Binding-site contacts:
Ligand atom CA contacts residue GLN45 of chain 1.A at 3.7 Å.
Ligand atom CD contacts residue SO41 of chain 1.E at 3.0 Å.
Ligand atom O contacts residue THR15 of chain 1.A at 3.2 Å.
Ligand atom CA contacts residue VAL37 of chain 1.A at 3.6 Å (hydrophobic).
Ligand atom CD1 contacts residue THR40 of chain 1.A at 3.2 Å.
Ligand atom C contacts residue GLN45 of chain 1.A at 3.8 Å.
Ligand atom CG contacts residue ALA41 of chain 1.A at 3.3 Å (hydrophobic).
Ligand atom CA contacts residue SO41 of chain 1.E at 3.7 Å.
Ligand atom CA contacts residue SER39 of chain 1.A at 3.5 Å.
Ligand atom CZ contacts residue ARG79 of chain 1.A at 3.3 Å.
Ligand atom NE contacts residue GLU42 of chain 1.A at 3.6 Å.
Ligand atom O contacts residue MET16 of chain 1.A at 2.8 Å (h-bond).
Ligand atom O contacts residue SER39 of chain 1.A at 2.9 Å (h-bond).
Ligand atom CE1 contacts residue THR40 of chain 1.A at 3.7 Å.
Ligand atom NH1 contacts residue ASP152 of chain 1.A at 3.4 Å (salt-bridge).
Ligand atom CG contacts residue SO41 of chain 1.E at 3.0 Å.
Ligand atom CD contacts residue GLU14 of chain 1.A at 3.3 Å.
Ligand atom C contacts residue GLN45 of chain 1.A at 3.6 Å.
Ligand atom CG contacts residue GLN36 of chain 1.A at 3.6 Å.
Ligand atom O contacts residue PHE38 of chain 1.A at 3.4 Å.
Ligand atom CD contacts residue GLN36 of chain 1.A at 3.2 Å.
Ligand atom CE1 contacts residue ARG79 of chain 1.A at 3.6 Å.
Ligand atom N contacts residue GLN45 of chain 1.A at 3.6 Å.
Ligand atom CD1 contacts residue VAL48 of chain 1.A at 3.7 Å (hydrophobic).
Ligand atom CD contacts residue GLN45 of chain 1.A at 3.6 Å.
Ligand atom CB contacts residue ALA41 of chain 1.A at 3.8 Å (hydrophobic).
Ligand atom N contacts residue ALA41 of chain 1.A at 3.8 Å.
Ligand atom O contacts residue ALA41 of chain 1.A at 3.0 Å.
Ligand atom CG contacts residue SER39 of chain 1.A at 3.8 Å.
Ligand atom N contacts residue SER39 of chain 1.A at 3.0 Å (h-bond).
Ligand atom CD2 contacts residue ILE13 of chain 1.A at 3.6 Å (hydrophobic).
Ligand atom OH contacts residue ARG79 of chain 1.A at 2.9 Å (salt-bridge).
Ligand atom O contacts residue GLN45 of chain 1.A at 2.7 Å (h-bond).
Ligand atom C contacts residue SER39 of chain 1.A at 3.7 Å.
Ligand atom CB contacts residue SO41 of chain 1.E at 3.2 Å.
Ligand atom CB contacts residue VAL37 of chain 1.A at 3.5 Å (hydrophobic).
Ligand atom NH2 contacts residue HIS156 of chain 1.A at 3.5 Å.
Ligand atom N contacts residue SO41 of chain 1.E at 3.0 Å (h-bond).
Ligand atom CD contacts residue MET16 of chain 1.A at 3.6 Å (hydrophobic).
Ligand atom CB contacts residue PHE38 of chain 1.A at 3.8 Å (hydrophobic).

This protein binds this small molecule.
Small molecule (SMILES): CC(C)C[C@H](NC(=O)[C@H](Cc1ccc(O)cc1)NC(=O)[C@@H]1CCCN1C(=O)[C@@H]1CCCN1C(=O)[C@@H](N)CCCN=C(N)N)C(=O)N1CCC[C@H]1C(=O)N[C@@H](CCCN=C(N)N)C(=O)N1CCC[C@H]1C=O

Sequence of chain 1.A:
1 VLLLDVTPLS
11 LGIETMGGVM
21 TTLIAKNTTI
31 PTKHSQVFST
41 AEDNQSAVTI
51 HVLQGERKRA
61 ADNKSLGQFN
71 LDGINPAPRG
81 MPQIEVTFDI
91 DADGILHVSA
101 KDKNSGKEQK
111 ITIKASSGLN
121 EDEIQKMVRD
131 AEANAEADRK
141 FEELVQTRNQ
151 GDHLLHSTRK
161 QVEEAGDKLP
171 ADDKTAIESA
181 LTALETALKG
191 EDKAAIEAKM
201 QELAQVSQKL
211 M